Sequence of chain 1.A:
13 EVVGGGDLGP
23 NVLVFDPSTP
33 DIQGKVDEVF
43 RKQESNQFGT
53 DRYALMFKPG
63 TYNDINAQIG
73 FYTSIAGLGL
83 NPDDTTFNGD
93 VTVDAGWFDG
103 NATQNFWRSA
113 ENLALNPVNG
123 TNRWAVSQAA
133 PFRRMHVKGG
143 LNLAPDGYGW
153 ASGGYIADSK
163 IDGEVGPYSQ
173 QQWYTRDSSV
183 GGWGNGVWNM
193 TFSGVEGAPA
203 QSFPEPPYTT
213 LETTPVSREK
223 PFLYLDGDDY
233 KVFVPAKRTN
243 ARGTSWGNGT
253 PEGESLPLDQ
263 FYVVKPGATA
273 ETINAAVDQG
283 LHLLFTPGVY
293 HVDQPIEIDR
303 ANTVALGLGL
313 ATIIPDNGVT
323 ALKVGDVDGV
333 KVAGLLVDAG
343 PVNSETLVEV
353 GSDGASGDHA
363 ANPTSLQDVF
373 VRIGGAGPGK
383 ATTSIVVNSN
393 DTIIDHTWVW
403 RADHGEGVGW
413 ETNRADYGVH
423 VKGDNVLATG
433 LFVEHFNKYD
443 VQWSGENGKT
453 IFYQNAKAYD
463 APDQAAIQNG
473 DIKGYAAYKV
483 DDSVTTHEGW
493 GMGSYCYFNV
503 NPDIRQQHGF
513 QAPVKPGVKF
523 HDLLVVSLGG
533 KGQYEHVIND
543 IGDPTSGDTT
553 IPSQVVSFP

This protein binds this small molecule.
Small molecule (SMILES): OC[C@H]1O[C@@H](O[C@@H]2[C@@H](O)[C@H](O[C@@H]3[C@@H](O)[C@H](O)O[C@H](CO)[C@H]3O)O[C@H](CO)[C@H]2O)[C@H](O)[C@@H](O)[C@@H]1O

Binding-site contacts:
Ligand atom O6 contacts residue GLY98 of chain 1.A at 3.5 Å.
Ligand atom C1 contacts residue GLY98 of chain 1.A at 3.8 Å.
Ligand atom O2 contacts residue THR94 of chain 1.A at 3.7 Å.
Ligand atom O4 contacts residue VAL120 of chain 1.A at 3.7 Å.
Ligand atom C5 contacts residue ASN68 of chain 1.A at 4.1 Å.
Ligand atom C2 contacts residue GLY98 of chain 1.A at 3.8 Å.
Ligand atom C4 contacts residue GLY98 of chain 1.A at 4.0 Å.
Ligand atom O2 contacts residue ASP148 of chain 1.A at 3.6 Å.
Ligand atom O5 contacts residue ASN68 of chain 1.A at 3.1 Å (h-bond).
Ligand atom C4 contacts residue ASN68 of chain 1.A at 4.1 Å.
Ligand atom O6 contacts residue TRP99 of chain 1.A at 4.2 Å.
Ligand atom O2 contacts residue ARG125 of chain 1.A at 2.7 Å (salt-bridge).
Ligand atom O5 contacts residue GLN70 of chain 1.A at 4.0 Å.
Ligand atom C2 contacts residue ARG125 of chain 1.A at 3.7 Å.
Ligand atom C1 contacts residue ASP96 of chain 1.A at 4.2 Å.
Ligand atom C4 contacts residue GLN70 of chain 1.A at 3.7 Å.
Ligand atom O3 contacts residue ASN68 of chain 1.A at 3.6 Å.
Ligand atom O3 contacts residue ASP96 of chain 1.A at 3.5 Å (salt-bridge).
Ligand atom O3 contacts residue ARG125 of chain 1.A at 3.3 Å (salt-bridge).
Ligand atom O4 contacts residue ASN68 of chain 1.A at 3.4 Å (h-bond).
Ligand atom C3 contacts residue ARG125 of chain 1.A at 3.5 Å.
Ligand atom O1 contacts residue GLY98 of chain 1.A at 3.6 Å.
Ligand atom O3 contacts residue THR123 of chain 1.A at 4.0 Å.
Ligand atom C6 contacts residue ASN68 of chain 1.A at 3.8 Å.
Ligand atom C1 contacts residue ASN68 of chain 1.A at 4.1 Å.
Ligand atom O3 contacts residue THR94 of chain 1.A at 3.8 Å.
Ligand atom O6 contacts residue ASN68 of chain 1.A at 4.1 Å.
Ligand atom C2 contacts residue THR94 of chain 1.A at 3.7 Å.
Ligand atom O5 contacts residue GLY98 of chain 1.A at 3.3 Å.
Ligand atom C5 contacts residue GLN70 of chain 1.A at 4.1 Å.
Ligand atom O3 contacts residue ASP92 of chain 1.A at 4.2 Å.
Ligand atom O2 contacts residue ASP96 of chain 1.A at 2.6 Å (salt-bridge).
Ligand atom C6 contacts residue GLN70 of chain 1.A at 3.7 Å.
Ligand atom C2 contacts residue ASP96 of chain 1.A at 3.7 Å.
Ligand atom O4 contacts residue GLN70 of chain 1.A at 4.2 Å.
Ligand atom C4 contacts residue ASP92 of chain 1.A at 4.0 Å.
Ligand atom C5 contacts residue GLY98 of chain 1.A at 4.0 Å.
Ligand atom O4 contacts residue ASP92 of chain 1.A at 4.1 Å.
Ligand atom C6 contacts residue VAL120 of chain 1.A at 3.5 Å (hydrophobic).
Ligand atom O4 contacts residue ASN121 of chain 1.A at 3.5 Å (h-bond).